Sequence of chain 1.B:
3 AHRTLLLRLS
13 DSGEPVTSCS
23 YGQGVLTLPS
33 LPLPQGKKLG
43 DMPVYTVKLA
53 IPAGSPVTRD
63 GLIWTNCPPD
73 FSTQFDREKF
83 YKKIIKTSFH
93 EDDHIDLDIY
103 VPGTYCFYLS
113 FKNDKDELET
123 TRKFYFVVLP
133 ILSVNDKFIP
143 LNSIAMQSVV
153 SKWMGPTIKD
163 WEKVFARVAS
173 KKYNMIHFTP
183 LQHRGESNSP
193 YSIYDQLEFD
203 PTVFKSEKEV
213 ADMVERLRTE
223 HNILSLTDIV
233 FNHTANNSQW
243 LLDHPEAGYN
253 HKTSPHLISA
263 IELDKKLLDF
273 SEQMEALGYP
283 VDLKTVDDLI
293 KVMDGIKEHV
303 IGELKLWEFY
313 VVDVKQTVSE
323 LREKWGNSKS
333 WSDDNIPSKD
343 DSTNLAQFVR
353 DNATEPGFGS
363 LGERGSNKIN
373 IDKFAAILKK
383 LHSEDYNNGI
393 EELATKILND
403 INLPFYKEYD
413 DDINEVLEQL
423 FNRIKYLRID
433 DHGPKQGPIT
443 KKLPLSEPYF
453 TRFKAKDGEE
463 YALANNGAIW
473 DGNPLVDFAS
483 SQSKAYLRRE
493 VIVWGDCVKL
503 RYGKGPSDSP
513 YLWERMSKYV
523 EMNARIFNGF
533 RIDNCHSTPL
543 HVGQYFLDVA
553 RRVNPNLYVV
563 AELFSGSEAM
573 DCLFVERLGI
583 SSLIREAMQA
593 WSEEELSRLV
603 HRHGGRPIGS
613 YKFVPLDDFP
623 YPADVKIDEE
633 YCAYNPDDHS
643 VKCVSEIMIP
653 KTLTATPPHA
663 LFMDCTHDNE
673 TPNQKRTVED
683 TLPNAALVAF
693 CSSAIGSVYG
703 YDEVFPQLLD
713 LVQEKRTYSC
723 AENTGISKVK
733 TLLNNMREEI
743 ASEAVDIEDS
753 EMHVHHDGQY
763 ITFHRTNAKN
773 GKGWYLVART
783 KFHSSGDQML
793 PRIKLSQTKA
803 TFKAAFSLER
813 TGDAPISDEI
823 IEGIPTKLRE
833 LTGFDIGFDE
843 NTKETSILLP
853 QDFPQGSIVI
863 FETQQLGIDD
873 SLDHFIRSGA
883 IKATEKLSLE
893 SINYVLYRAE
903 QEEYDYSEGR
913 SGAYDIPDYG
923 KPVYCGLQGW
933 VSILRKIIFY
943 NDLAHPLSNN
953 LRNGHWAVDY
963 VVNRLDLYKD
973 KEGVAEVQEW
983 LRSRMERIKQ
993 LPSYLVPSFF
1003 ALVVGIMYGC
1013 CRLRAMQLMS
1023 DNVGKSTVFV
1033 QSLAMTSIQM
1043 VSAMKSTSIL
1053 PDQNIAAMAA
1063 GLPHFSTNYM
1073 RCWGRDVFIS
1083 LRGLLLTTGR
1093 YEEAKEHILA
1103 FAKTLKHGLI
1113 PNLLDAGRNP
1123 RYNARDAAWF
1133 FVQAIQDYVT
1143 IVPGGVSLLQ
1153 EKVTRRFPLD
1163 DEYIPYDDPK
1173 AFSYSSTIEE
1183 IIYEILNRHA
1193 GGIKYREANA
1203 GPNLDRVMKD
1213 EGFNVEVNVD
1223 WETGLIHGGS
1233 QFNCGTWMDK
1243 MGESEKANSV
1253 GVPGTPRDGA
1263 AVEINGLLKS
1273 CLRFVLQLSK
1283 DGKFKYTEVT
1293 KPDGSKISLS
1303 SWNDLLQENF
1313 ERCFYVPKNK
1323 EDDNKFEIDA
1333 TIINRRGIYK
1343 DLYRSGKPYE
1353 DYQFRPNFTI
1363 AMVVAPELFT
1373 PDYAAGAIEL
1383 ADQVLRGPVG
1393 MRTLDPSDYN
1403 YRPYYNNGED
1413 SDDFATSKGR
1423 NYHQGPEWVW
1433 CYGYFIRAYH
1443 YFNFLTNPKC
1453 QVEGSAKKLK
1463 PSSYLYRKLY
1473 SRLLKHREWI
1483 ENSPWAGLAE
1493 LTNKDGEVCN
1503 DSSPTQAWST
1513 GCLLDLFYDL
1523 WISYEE

Binding-site contacts:
Ligand atom C6 contacts residue ARG1123 of chain 1.B at 3.5 Å.
Ligand atom C2 contacts residue LYS1242 of chain 1.B at 3.7 Å.
Ligand atom C6 contacts residue HIS1066 of chain 1.B at 3.5 Å.
Ligand atom C2 contacts residue ASP1241 of chain 1.B at 3.5 Å.
Ligand atom C4 contacts residue TYR1424 of chain 1.B at 3.8 Å (hydrophobic).
Ligand atom C3 contacts residue ASP1207 of chain 1.B at 3.9 Å.
Ligand atom O3 contacts residue ASP1503 of chain 1.B at 3.4 Å (salt-bridge).
Ligand atom O3 contacts residue LEU1206 of chain 1.B at 2.6 Å (h-bond).
Ligand atom O3 contacts residue PHE1067 of chain 1.B at 3.9 Å.
Ligand atom C3 contacts residue LEU1206 of chain 1.B at 2.9 Å (hydrophobic).
Ligand atom O2 contacts residue LYS1242 of chain 1.B at 3.0 Å (salt-bridge).
Ligand atom C1 contacts residue LEU1206 of chain 1.B at 3.7 Å (hydrophobic).
Ligand atom O2 contacts residue ASN1409 of chain 1.B at 2.7 Å (h-bond).
Ligand atom O5 contacts residue ASP1241 of chain 1.B at 3.5 Å (salt-bridge).
Ligand atom O2 contacts residue MET1243 of chain 1.B at 3.0 Å (h-bond).
Ligand atom O3 contacts residue MET1243 of chain 1.B at 3.5 Å.
Ligand atom O6 contacts residue LEU1206 of chain 1.B at 3.8 Å.
Ligand atom O6 contacts residue ARG1123 of chain 1.B at 3.2 Å.
Ligand atom O5 contacts residue LEU1206 of chain 1.B at 3.5 Å (h-bond).
Ligand atom O3 contacts residue LYS1242 of chain 1.B at 3.2 Å (salt-bridge).
Ligand atom O2 contacts residue ASP1241 of chain 1.B at 3.8 Å.
Ligand atom C1 contacts residue TYR1407 of chain 1.B at 3.2 Å (hydrophobic).
Ligand atom C1 contacts residue TYR1424 of chain 1.B at 3.5 Å (hydrophobic).
Ligand atom C2 contacts residue TYR1407 of chain 1.B at 3.3 Å (hydrophobic).
Ligand atom C6 contacts residue TYR1424 of chain 1.B at 3.8 Å (hydrophobic).
Ligand atom O5 contacts residue TYR1424 of chain 1.B at 2.8 Å (h-bond).
Ligand atom C1 contacts residue ASP1241 of chain 1.B at 3.1 Å.
Ligand atom C2 contacts residue TYR1424 of chain 1.B at 3.6 Å (hydrophobic).
Ligand atom C4 contacts residue LEU1206 of chain 1.B at 3.2 Å (hydrophobic).
Ligand atom O3 contacts residue TYR1071 of chain 1.B at 3.7 Å.
Ligand atom C6 contacts residue TRP1075 of chain 1.B at 3.9 Å (hydrophobic).
Ligand atom O3 contacts residue ASP1207 of chain 1.B at 3.1 Å.
Ligand atom C2 contacts residue MET1243 of chain 1.B at 3.6 Å (hydrophobic).
Ligand atom O4 contacts residue TYR1071 of chain 1.B at 3.2 Å (h-bond).
Ligand atom C3 contacts residue TYR1071 of chain 1.B at 3.7 Å (hydrophobic).
Ligand atom O5 contacts residue ASN1205 of chain 1.B at 3.4 Å (h-bond).
Ligand atom C5 contacts residue TYR1424 of chain 1.B at 3.8 Å (hydrophobic).
Ligand atom O2 contacts residue TYR1407 of chain 1.B at 2.9 Å (h-bond).
Ligand atom C6 contacts residue PHE1067 of chain 1.B at 3.8 Å (hydrophobic).
Ligand atom O6 contacts residue HIS1066 of chain 1.B at 3.3 Å (h-bond).

A small-molecule ligand and the protein it binds are described below.
Small molecule (SMILES): OC[C@H]1O[C@H](O[C@H]2[C@H](O)[C@@H](O)[C@@H](O[C@H]3[C@H](O)[C@@H](O)[C@@H](O[C@H]4[C@H](O)[C@@H](O)[C@@H](O[C@H]5[C@H](O)[C@@H](O)[C@@H](O)O[C@@H]5CO)O[C@@H]4CO)O[C@@H]3CO)O[C@@H]2CO)[C@H](O)[C@@H](O)[C@@H]1O